Binding-site contacts:
Ligand atom CA2 contacts residue VAL31 of chain 1.A at 3.5 Å (hydrophobic).
Ligand atom CD5 contacts residue VAL39 of chain 1.A at 3.8 Å (hydrophobic).
Ligand atom NC7 contacts residue MET110 of chain 1.A at 2.6 Å (h-bond).
Ligand atom FB7 contacts residue VAL106 of chain 1.A at 3.4 Å.
Ligand atom CB3 contacts residue THR107 of chain 1.A at 3.6 Å.
Ligand atom CB2 contacts residue LEU105 of chain 1.A at 3.7 Å (hydrophobic).
Ligand atom FB7 contacts residue LEU87 of chain 1.A at 3.7 Å.
Ligand atom CC6 contacts residue ALA52 of chain 1.A at 3.5 Å (hydrophobic).
Ligand atom ND3 contacts residue LEU168 of chain 1.A at 3.4 Å.
Ligand atom FB7 contacts residue THR107 of chain 1.A at 3.7 Å.
Ligand atom NC7 contacts residue LEU109 of chain 1.A at 3.5 Å.
Ligand atom CC1 contacts residue ALA52 of chain 1.A at 3.8 Å (hydrophobic).
Ligand atom CD5 contacts residue LEU168 of chain 1.A at 3.9 Å (hydrophobic).
Ligand atom CB1 contacts residue LYS54 of chain 1.A at 3.9 Å.
Ligand atom NC7 contacts residue VAL31 of chain 1.A at 3.8 Å.
Ligand atom NC5 contacts residue ALA52 of chain 1.A at 3.4 Å.
Ligand atom NC5 contacts residue HIS108 of chain 1.A at 3.9 Å.
Ligand atom CB2 contacts residue THR107 of chain 1.A at 3.4 Å.
Ligand atom NC5 contacts residue MET110 of chain 1.A at 2.9 Å (h-bond).
Ligand atom CB2 contacts residue LYS54 of chain 1.A at 3.8 Å.
Ligand atom CC4 contacts residue ALA52 of chain 1.A at 3.7 Å (hydrophobic).
Ligand atom CD2 contacts residue LEU168 of chain 1.A at 3.4 Å (hydrophobic).
Ligand atom CB2 contacts residue ALA52 of chain 1.A at 3.5 Å (hydrophobic).
Ligand atom CB1 contacts residue THR107 of chain 1.A at 3.8 Å.
Ligand atom NC3 contacts residue VAL39 of chain 1.A at 3.8 Å.
Ligand atom CD2 contacts residue VAL39 of chain 1.A at 3.7 Å (hydrophobic).
Ligand atom CD4 contacts residue VAL39 of chain 1.A at 3.6 Å (hydrophobic).
Ligand atom CC1 contacts residue THR107 of chain 1.A at 3.7 Å.
Ligand atom ND3 contacts residue VAL39 of chain 1.A at 3.6 Å.
Ligand atom FB7 contacts residue LEU105 of chain 1.A at 3.2 Å.
Ligand atom CC6 contacts residue HIS108 of chain 1.A at 3.5 Å.
Ligand atom ND1 contacts residue VAL39 of chain 1.A at 3.9 Å.
Ligand atom CC6 contacts residue THR107 of chain 1.A at 3.7 Å.
Ligand atom ND1 contacts residue LEU168 of chain 1.A at 3.7 Å.
Ligand atom CD4 contacts residue LEU168 of chain 1.A at 3.7 Å (hydrophobic).
Ligand atom CC4 contacts residue MET110 of chain 1.A at 3.3 Å (hydrophobic).
Ligand atom CD2 contacts residue GLY34 of chain 1.A at 3.7 Å.
Ligand atom CC6 contacts residue MET110 of chain 1.A at 3.6 Å (hydrophobic).
Ligand atom NC5 contacts residue LEU109 of chain 1.A at 3.9 Å.
Ligand atom CA1 contacts residue SER33 of chain 1.A at 3.3 Å.

Sequence of chain 1.A:
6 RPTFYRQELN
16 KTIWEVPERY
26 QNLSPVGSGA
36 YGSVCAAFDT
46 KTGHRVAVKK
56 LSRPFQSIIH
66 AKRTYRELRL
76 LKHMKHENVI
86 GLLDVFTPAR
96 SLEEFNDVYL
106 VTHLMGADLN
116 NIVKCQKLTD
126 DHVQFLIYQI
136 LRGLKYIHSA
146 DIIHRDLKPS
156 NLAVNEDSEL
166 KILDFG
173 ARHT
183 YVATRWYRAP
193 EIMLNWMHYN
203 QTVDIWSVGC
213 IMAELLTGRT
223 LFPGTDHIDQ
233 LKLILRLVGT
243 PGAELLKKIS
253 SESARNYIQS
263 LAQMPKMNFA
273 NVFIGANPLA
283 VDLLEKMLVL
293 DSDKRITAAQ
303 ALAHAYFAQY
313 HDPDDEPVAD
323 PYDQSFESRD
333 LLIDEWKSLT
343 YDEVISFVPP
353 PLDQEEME

This small molecule binds to this protein.
Small molecule (SMILES): Nc1nccc(-c2c(-c3ccc(F)cc3)ncn2C2CCNCC2)n1